A small-molecule ligand and the protein it binds are described below.
Small molecule (SMILES): O=c1nc2n(C[C@H](O)[C@H](O)[C@H](O)CO)c3cc(O)ccc3cc-2c(=O)[nH]1

Binding-site contacts:
Ligand atom O6 contacts residue ASP57 of chain 1.A at 3.7 Å.
Ligand atom C12 contacts residue PHE98 of chain 1.A at 3.8 Å (hydrophobic).
Ligand atom O2 contacts residue PHE98 of chain 1.A at 3.6 Å.
Ligand atom N2 contacts residue TRP75 of chain 1.A at 3.8 Å.
Ligand atom C12 contacts residue TRP75 of chain 1.A at 3.5 Å (hydrophobic).
Ligand atom C6 contacts residue GLY99 of chain 1.A at 3.5 Å.
Ligand atom O1 contacts residue VAL170 of chain 1.A at 3.7 Å.
Ligand atom O10 contacts residue PRO56 of chain 1.A at 3.0 Å.
Ligand atom C5 contacts residue TRP75 of chain 1.A at 3.4 Å (hydrophobic).
Ligand atom C17 contacts residue TRP169 of chain 1.A at 3.8 Å (hydrophobic).
Ligand atom C4 contacts residue PHE98 of chain 1.A at 3.4 Å (hydrophobic).
Ligand atom C5 contacts residue PHE98 of chain 1.A at 3.3 Å (hydrophobic).
Ligand atom O10 contacts residue ILE54 of chain 1.A at 3.7 Å.
Ligand atom C11 contacts residue PRO56 of chain 1.A at 3.6 Å (hydrophobic).
Ligand atom O4 contacts residue GLN166 of chain 1.A at 2.9 Å (h-bond).
Ligand atom O2 contacts residue TRP75 of chain 1.A at 3.6 Å.
Ligand atom N1 contacts residue VAL170 of chain 1.A at 3.7 Å.
Ligand atom C2 contacts residue GLY99 of chain 1.A at 3.7 Å.
Ligand atom C2 contacts residue TRP75 of chain 1.A at 3.4 Å (hydrophobic).
Ligand atom C3 contacts residue TRP75 of chain 1.A at 3.3 Å (hydrophobic).
Ligand atom C13 contacts residue TRP75 of chain 1.A at 3.5 Å (hydrophobic).
Ligand atom C9 contacts residue PRO56 of chain 1.A at 3.8 Å (hydrophobic).
Ligand atom C6 contacts residue PHE98 of chain 1.A at 3.3 Å (hydrophobic).
Ligand atom C7 contacts residue ILE54 of chain 1.A at 3.5 Å (hydrophobic).
Ligand atom O5 contacts residue TRP169 of chain 1.A at 3.8 Å.
Ligand atom C1 contacts residue VAL170 of chain 1.A at 3.6 Å (hydrophobic).
Ligand atom C6 contacts residue ASP104 of chain 1.A at 3.7 Å.
Ligand atom C14 contacts residue TRP75 of chain 1.A at 3.7 Å (hydrophobic).
Ligand atom O4 contacts residue PRO56 of chain 1.A at 3.6 Å.
Ligand atom N3 contacts residue TRP75 of chain 1.A at 3.6 Å.
Ligand atom N2 contacts residue VAL170 of chain 1.A at 3.3 Å.
Ligand atom O3 contacts residue VAL170 of chain 1.A at 3.5 Å.
Ligand atom C4 contacts residue TRP75 of chain 1.A at 3.3 Å (hydrophobic).
Ligand atom C5 contacts residue GLY99 of chain 1.A at 3.8 Å.
Ligand atom C7 contacts residue ASP104 of chain 1.A at 3.3 Å.
Ligand atom O4 contacts residue ASP45 of chain 1.A at 3.5 Å (salt-bridge).
Ligand atom N1 contacts residue TRP75 of chain 1.A at 3.6 Å (h-bond).
Ligand atom O3 contacts residue GLN166 of chain 1.A at 3.1 Å (h-bond).
Ligand atom O2 contacts residue GLY99 of chain 1.A at 2.5 Å (h-bond).
Ligand atom C4 contacts residue GLY99 of chain 1.A at 3.1 Å.

Sequence of chain 1.A:
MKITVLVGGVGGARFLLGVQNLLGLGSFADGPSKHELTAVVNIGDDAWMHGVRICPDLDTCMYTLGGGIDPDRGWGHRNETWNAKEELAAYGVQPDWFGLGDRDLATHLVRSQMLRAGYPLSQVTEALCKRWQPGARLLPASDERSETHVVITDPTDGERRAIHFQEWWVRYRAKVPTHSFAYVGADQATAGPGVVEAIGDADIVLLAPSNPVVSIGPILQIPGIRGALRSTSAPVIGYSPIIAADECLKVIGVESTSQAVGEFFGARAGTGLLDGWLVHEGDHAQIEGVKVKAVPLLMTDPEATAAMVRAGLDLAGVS